Binding-site contacts:
Ligand atom C2 contacts residue MET234 of chain 4.A at 2.9 Å (hydrophobic).
Ligand atom C2 contacts residue TYR236 of chain 4.A at 3.4 Å (hydrophobic).
Ligand atom N1 contacts residue ASP235 of chain 4.A at 3.4 Å (salt-bridge).
Ligand atom OP1 contacts residue PRO125 of chain 4.A at 3.3 Å.
Ligand atom OP1 contacts residue PRO337 of chain 4.A at 3.1 Å.
Ligand atom N2 contacts residue DG3 of chain 4.D at 3.3 Å (h-bond).
Ligand atom C2 contacts residue ASP235 of chain 4.A at 3.2 Å.
Ligand atom C8 contacts residue THR334 of chain 4.A at 3.4 Å.
Ligand atom N4 contacts residue DG2 of chain 4.B at 2.9 Å (h-bond).
Ligand atom C5 contacts residue DG3 of chain 4.D at 3.4 Å.
Ligand atom N2 contacts residue ASP237 of chain 4.A at 2.8 Å (salt-bridge).
Ligand atom O4' contacts residue ARG420 of chain 4.A at 3.4 Å.
Ligand atom O2 contacts residue DG2 of chain 4.B at 2.8 Å (h-bond).
Ligand atom C8 contacts residue GLN335 of chain 4.A at 3.4 Å.
Ligand atom O4' contacts residue GLN335 of chain 4.A at 2.9 Å (h-bond).
Ligand atom N1 contacts residue ASP237 of chain 4.A at 2.6 Å (salt-bridge).
Ligand atom N3 contacts residue DG2 of chain 4.B at 2.9 Å (h-bond).
Ligand atom C4' contacts residue GLN335 of chain 4.A at 3.2 Å.
Ligand atom N2 contacts residue TYR236 of chain 4.A at 3.4 Å (h-bond).
Ligand atom C4 contacts residue TYR236 of chain 4.A at 3.4 Å (hydrophobic).
Ligand atom O3' contacts residue PRO125 of chain 4.A at 3.3 Å.
Ligand atom C2 contacts residue ASP237 of chain 4.A at 3.2 Å.
Ligand atom OP2 contacts residue SER123 of chain 4.A at 2.3 Å (h-bond).
Ligand atom N7 contacts residue GLN335 of chain 4.A at 3.0 Å (h-bond).
Ligand atom O5' contacts residue TYR418 of chain 4.A at 3.4 Å (h-bond).
Ligand atom N3 contacts residue DG3 of chain 4.D at 3.4 Å.
Ligand atom C8 contacts residue ASP333 of chain 4.A at 3.4 Å.
Ligand atom C4 contacts residue MET234 of chain 4.A at 3.1 Å (hydrophobic).
Ligand atom N9 contacts residue ASP333 of chain 4.A at 3.3 Å (salt-bridge).
Ligand atom C4 contacts residue ASP333 of chain 4.A at 3.1 Å.
Ligand atom N2 contacts residue SER239 of chain 4.A at 3.2 Å (h-bond).
Ligand atom N1 contacts residue DG3 of chain 4.D at 3.2 Å (h-bond).
Ligand atom OP1 contacts residue GLY120 of chain 4.A at 3.0 Å.
Ligand atom O6 contacts residue ASP237 of chain 4.A at 2.8 Å (salt-bridge).
Ligand atom N7 contacts residue THR334 of chain 4.A at 3.2 Å.
Ligand atom N3 contacts residue TYR236 of chain 4.A at 3.3 Å.
Ligand atom N7 contacts residue ASP333 of chain 4.A at 3.4 Å (salt-bridge).
Ligand atom N3 contacts residue MET234 of chain 4.A at 2.6 Å.
Ligand atom C6 contacts residue DG3 of chain 4.D at 3.4 Å.
Ligand atom C5 contacts residue ASP333 of chain 4.A at 3.1 Å.

Sequence of chain 4.A:
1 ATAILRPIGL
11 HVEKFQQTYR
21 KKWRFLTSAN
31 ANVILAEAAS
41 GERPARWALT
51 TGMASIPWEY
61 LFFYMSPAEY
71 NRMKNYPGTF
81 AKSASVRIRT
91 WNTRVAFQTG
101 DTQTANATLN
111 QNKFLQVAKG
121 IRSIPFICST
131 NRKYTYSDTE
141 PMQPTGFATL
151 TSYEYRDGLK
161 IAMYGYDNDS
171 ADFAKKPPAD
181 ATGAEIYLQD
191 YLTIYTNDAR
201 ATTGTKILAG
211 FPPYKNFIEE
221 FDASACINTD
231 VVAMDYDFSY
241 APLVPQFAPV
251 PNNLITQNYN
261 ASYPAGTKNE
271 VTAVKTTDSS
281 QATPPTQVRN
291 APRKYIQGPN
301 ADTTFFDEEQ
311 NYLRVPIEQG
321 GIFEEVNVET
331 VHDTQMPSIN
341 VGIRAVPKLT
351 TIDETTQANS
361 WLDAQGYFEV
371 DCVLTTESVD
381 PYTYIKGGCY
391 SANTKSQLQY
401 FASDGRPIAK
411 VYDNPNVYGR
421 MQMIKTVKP

A protein and the small-molecule ligand that binds it are described below.
Small molecule (SMILES): Nc1ccn([C@H]2C[C@H](O[P](=O)(O)OC[C@H]3O[C@@H](n4cnc5c4NC=NC5N)C[C@@H]3O[P](=O)(O)OC[C@H]3O[C@@H](n4cnc5c(=O)[nH]c(N)nc54)C[C@@H]3O[P](=O)(O)OC[C@H]3O[C@@H](n4cnc5c(=O)[nH]c(N)nc54)C[C@@H]3O[P](=O)(O)OC[C@H]3O[C@@H](n4ccc(N)nc4=O)C[C@@H]3O[P](=O)(O)OC[C@H]3O[C@@H](n4ccc(N)nc4=O)C[C@@H]3O[P](=O)(O)OC[C@H]3O[C@@H](n4cnc5c4NC=NC5N)C[C@@H]3O[P](=O)(O)OC[C@H]3O[C@@H](n4cnc5c4NC=NC5N)C[C@@H]3O[P](=O)(O)OC[C@H]3O[C@@H](n4cnc5c4NC=NC5N)C[C@@H]3O)[C@@H](COP(=O)=O)O2)c(=O)n1